Sequence of chain 1.C:
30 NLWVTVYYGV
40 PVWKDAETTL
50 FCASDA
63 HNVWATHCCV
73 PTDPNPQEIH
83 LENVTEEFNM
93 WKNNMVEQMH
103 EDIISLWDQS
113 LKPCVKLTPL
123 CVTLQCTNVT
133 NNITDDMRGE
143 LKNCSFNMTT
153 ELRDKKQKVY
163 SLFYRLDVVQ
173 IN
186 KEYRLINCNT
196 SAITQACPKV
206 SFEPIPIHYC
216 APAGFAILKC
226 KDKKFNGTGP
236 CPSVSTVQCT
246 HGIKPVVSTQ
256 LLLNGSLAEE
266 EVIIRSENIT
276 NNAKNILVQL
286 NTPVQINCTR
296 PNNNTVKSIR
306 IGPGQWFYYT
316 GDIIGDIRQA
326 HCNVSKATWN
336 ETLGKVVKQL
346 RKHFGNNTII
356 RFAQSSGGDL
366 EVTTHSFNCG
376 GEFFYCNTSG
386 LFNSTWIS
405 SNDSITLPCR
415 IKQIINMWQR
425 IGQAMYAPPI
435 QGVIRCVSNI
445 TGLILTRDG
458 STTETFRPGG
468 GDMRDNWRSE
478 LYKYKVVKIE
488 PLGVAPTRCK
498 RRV

The small molecule below binds the protein below.
Small molecule (SMILES): CC(=O)N[C@@H]1[C@@H](O)[C@H](O)[C@@H](CO)O[C@H]1O

Binding-site contacts:
Ligand atom O7 contacts residue ASN351 of chain 1.C at 4.5 Å.
Ligand atom C1 contacts residue ASN351 of chain 1.C at 1.4 Å.
Ligand atom O5 contacts residue ASN351 of chain 1.C at 2.4 Å (h-bond).
Ligand atom C2 contacts residue ASN351 of chain 1.C at 2.5 Å.
Ligand atom C3 contacts residue ASN351 of chain 1.C at 3.8 Å.
Ligand atom C7 contacts residue ASN351 of chain 1.C at 3.5 Å.
Ligand atom C4 contacts residue ASN351 of chain 1.C at 4.2 Å.
Ligand atom N2 contacts residue ASN351 of chain 1.C at 2.8 Å (h-bond).
Ligand atom C8 contacts residue ASN351 of chain 1.C at 3.3 Å.
Ligand atom C5 contacts residue ASN351 of chain 1.C at 3.7 Å.